The small molecule below binds the protein below.
Small molecule (SMILES): CC(=O)N[C@@H]1[C@@H](O)[C@H](O)[C@@H](CO)O[C@H]1O

Sequence of chain 1.A:
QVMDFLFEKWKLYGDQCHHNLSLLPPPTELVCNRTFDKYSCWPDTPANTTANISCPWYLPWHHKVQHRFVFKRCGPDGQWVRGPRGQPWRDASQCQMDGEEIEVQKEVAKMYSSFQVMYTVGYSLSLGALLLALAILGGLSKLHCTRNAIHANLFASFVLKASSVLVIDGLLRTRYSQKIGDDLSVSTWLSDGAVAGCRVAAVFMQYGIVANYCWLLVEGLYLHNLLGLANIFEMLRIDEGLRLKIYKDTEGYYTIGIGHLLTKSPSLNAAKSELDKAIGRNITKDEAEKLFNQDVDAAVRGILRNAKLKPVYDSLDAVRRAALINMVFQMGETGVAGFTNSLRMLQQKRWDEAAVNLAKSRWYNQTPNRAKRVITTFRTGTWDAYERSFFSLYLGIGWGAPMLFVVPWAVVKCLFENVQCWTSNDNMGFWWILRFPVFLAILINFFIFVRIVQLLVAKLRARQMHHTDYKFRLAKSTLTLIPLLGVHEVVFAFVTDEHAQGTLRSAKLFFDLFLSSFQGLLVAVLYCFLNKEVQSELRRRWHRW

Binding-site contacts:
Ligand atom C8 contacts residue ILE56 of chain 1.A at 3.7 Å (hydrophobic).
Ligand atom O7 contacts residue ASN23 of chain 1.A at 3.5 Å (h-bond).
Ligand atom C3 contacts residue ASN23 of chain 1.A at 3.8 Å.
Ligand atom C5 contacts residue ASN23 of chain 1.A at 3.7 Å.
Ligand atom C5 contacts residue GLN19 of chain 1.A at 4.0 Å.
Ligand atom C7 contacts residue ASN23 of chain 1.A at 3.4 Å.
Ligand atom O7 contacts residue TYR16 of chain 1.A at 4.4 Å.
Ligand atom C8 contacts residue CYS44 of chain 1.A at 3.5 Å (hydrophobic).
Ligand atom O5 contacts residue ASN23 of chain 1.A at 2.4 Å (h-bond).
Ligand atom O5 contacts residue GLN19 of chain 1.A at 4.5 Å.
Ligand atom C1 contacts residue GLN19 of chain 1.A at 4.4 Å.
Ligand atom C7 contacts residue CYS44 of chain 1.A at 4.2 Å (hydrophobic).
Ligand atom O7 contacts residue CYS44 of chain 1.A at 4.2 Å.
Ligand atom N2 contacts residue ASN23 of chain 1.A at 2.9 Å (h-bond).
Ligand atom C4 contacts residue ASN23 of chain 1.A at 4.3 Å.
Ligand atom O6 contacts residue GLN19 of chain 1.A at 3.9 Å.
Ligand atom C1 contacts residue ASN23 of chain 1.A at 1.4 Å.
Ligand atom C2 contacts residue ASN23 of chain 1.A at 2.4 Å.